The small molecule below binds the protein below.
Small molecule (SMILES): CC(=O)N[C@H]1[C@H](O[C@H]2[C@H](O)[C@@H](NC(C)=O)CO[C@@H]2CO)O[C@H](CO)[C@@H](O)[C@@H]1O

Binding-site contacts:
Ligand atom O7 contacts residue ASN12 of chain 17.D at 3.6 Å.
Ligand atom N2 contacts residue ASN12 of chain 17.D at 3.8 Å.
Ligand atom C5 contacts residue ASN12 of chain 17.D at 4.1 Å.
Ligand atom C1 contacts residue ASN12 of chain 17.D at 2.2 Å.
Ligand atom C7 contacts residue ASN12 of chain 17.D at 3.9 Å.
Ligand atom C2 contacts residue ASN12 of chain 17.D at 3.3 Å.
Ligand atom O5 contacts residue ASN12 of chain 17.D at 2.7 Å (h-bond).

Sequence of chain 17.D:
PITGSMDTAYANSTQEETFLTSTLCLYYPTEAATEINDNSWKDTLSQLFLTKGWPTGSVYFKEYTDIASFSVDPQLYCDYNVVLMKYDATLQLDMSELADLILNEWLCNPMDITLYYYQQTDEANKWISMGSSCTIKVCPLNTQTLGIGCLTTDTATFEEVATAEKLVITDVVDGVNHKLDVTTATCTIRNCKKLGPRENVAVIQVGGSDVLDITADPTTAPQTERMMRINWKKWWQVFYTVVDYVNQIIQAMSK